Sequence of chain 1.D:
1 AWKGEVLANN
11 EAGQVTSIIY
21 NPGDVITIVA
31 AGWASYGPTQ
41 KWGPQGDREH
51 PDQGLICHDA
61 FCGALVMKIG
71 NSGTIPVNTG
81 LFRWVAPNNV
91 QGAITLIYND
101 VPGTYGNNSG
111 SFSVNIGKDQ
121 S

Binding-site contacts:
Ligand atom CAQ contacts residue GAL1 of chain 1.X at 2.7 Å.
Ligand atom OBK contacts residue GLU49 of chain 1.D at 3.8 Å.
Ligand atom O1 contacts residue PRO38 of chain 1.D at 4.4 Å.
Ligand atom CAP contacts residue TYR36 of chain 1.D at 4.3 Å (hydrophobic).
Ligand atom CAR contacts residue HIS50 of chain 1.D at 3.6 Å.
Ligand atom CAW contacts residue HIS50 of chain 1.D at 4.5 Å.
Ligand atom SBA contacts residue HIS50 of chain 1.D at 4.0 Å.
Ligand atom CLA contacts residue GAL1 of chain 1.X at 4.3 Å.
Ligand atom CAU contacts residue PRO51 of chain 1.D at 4.0 Å (hydrophobic).
Ligand atom CAP contacts residue GAL1 of chain 1.X at 2.3 Å.
Ligand atom CAO contacts residue PRO38 of chain 1.D at 4.4 Å (hydrophobic).
Ligand atom CAO contacts residue GAL1 of chain 1.X at 3.6 Å.
Ligand atom CAQ contacts residue HIS50 of chain 1.D at 3.5 Å.
Ligand atom CAM contacts residue HIS50 of chain 1.D at 4.3 Å.
Ligand atom OBL contacts residue TYR36 of chain 1.D at 4.5 Å.
Ligand atom OBK contacts residue HIS50 of chain 1.D at 4.1 Å.
Ligand atom CAV contacts residue PRO51 of chain 1.D at 3.8 Å (hydrophobic).
Ligand atom OBL contacts residue HIS50 of chain 1.D at 3.0 Å (h-bond).
Ligand atom CAU contacts residue GLN53 of chain 1.D at 4.1 Å.
Ligand atom O1 contacts residue TYR36 of chain 1.D at 4.0 Å.
Ligand atom CAP contacts residue HIS50 of chain 1.D at 4.0 Å.
Ligand atom O1 contacts residue GAL1 of chain 1.X at 1.4 Å.
Ligand atom CLA contacts residue PRO38 of chain 1.D at 3.4 Å.
Ligand atom CAZ contacts residue GLN53 of chain 1.D at 4.0 Å.
Ligand atom OBK contacts residue PRO51 of chain 1.D at 4.0 Å.
Ligand atom CAR contacts residue GAL1 of chain 1.X at 4.1 Å.

This small molecule binds to this protein.
Small molecule (SMILES): O=C1C=C/C(=C(/c2ccc(O)c(Cl)c2)c2ccccc2S(=O)(=O)O)C=C1Cl